Sequence of chain 5.F:
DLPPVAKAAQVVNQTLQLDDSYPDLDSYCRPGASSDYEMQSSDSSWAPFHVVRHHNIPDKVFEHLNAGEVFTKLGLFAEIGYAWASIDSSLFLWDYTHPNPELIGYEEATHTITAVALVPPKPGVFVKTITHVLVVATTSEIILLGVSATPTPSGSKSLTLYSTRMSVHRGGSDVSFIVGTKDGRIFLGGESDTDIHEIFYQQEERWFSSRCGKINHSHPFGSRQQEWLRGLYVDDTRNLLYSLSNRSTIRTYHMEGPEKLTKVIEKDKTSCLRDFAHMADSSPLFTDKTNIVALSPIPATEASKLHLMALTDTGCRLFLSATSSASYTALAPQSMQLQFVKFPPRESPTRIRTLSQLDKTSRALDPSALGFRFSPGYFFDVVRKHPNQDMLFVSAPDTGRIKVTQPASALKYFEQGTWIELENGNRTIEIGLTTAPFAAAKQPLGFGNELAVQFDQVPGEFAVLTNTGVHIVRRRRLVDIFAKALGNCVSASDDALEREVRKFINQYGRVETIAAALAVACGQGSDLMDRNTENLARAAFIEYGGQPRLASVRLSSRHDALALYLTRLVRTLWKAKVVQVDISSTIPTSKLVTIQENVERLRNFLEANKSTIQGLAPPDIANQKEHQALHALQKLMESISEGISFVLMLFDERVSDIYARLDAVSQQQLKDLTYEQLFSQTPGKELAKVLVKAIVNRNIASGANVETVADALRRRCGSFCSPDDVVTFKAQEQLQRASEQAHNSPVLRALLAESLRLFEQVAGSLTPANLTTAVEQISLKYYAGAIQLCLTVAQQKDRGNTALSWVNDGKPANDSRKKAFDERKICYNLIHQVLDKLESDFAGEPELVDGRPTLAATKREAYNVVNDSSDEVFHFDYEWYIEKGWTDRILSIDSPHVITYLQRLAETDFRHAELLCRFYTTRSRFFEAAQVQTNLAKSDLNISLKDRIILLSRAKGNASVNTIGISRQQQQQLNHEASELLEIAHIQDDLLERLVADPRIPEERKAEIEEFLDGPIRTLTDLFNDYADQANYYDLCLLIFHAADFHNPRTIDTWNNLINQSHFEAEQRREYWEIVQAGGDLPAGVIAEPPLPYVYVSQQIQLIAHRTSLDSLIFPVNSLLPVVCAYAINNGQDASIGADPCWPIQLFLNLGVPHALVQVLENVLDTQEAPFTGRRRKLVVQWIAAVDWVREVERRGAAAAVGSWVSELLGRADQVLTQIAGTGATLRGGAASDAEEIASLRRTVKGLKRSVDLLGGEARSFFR

Binding-site contacts:
Ligand atom CG2 contacts residue PHE1068 of chain 5.F at 3.6 Å (hydrophobic).
Ligand atom NH2 contacts residue ASP1073 of chain 5.F at 3.0 Å (salt-bridge).
Ligand atom CG1 contacts residue PHE1068 of chain 5.F at 3.6 Å (hydrophobic).
Ligand atom NH1 contacts residue ASN1069 of chain 5.F at 2.6 Å (h-bond).
Ligand atom O contacts residue ARG1049 of chain 5.F at 3.0 Å.
Ligand atom N contacts residue THR1065 of chain 5.F at 3.8 Å.
Ligand atom CD2 contacts residue GLN1074 of chain 5.F at 3.2 Å.
Ligand atom NZ contacts residue ASP1073 of chain 5.F at 3.3 Å (salt-bridge).
Ligand atom CG2 contacts residue ASN1069 of chain 5.F at 3.3 Å.
Ligand atom CA contacts residue THR1065 of chain 5.F at 3.4 Å.
Ligand atom CB contacts residue THR1065 of chain 5.F at 3.6 Å.
Ligand atom CA contacts residue ASN1069 of chain 5.F at 3.4 Å.
Ligand atom NH1 contacts residue GLN1074 of chain 5.F at 3.8 Å.
Ligand atom CD1 contacts residue THR1065 of chain 5.F at 2.6 Å.
Ligand atom CD1 contacts residue LEU1064 of chain 5.F at 3.4 Å (hydrophobic).
Ligand atom CB contacts residue GLN1074 of chain 5.F at 3.3 Å.
Ligand atom C contacts residue ASN1069 of chain 5.F at 3.8 Å.
Ligand atom CG contacts residue THR1065 of chain 5.F at 3.6 Å.
Ligand atom CD1 contacts residue ARG1049 of chain 5.F at 3.0 Å.
Ligand atom CB contacts residue GLN1074 of chain 5.F at 3.7 Å.
Ligand atom C contacts residue THR1065 of chain 5.F at 2.9 Å.
Ligand atom N contacts residue ASN1069 of chain 5.F at 3.0 Å (h-bond).
Ligand atom O contacts residue ASN1069 of chain 5.F at 3.0 Å (h-bond).
Ligand atom CD contacts residue ASN1069 of chain 5.F at 3.7 Å.
Ligand atom C contacts residue ASN1069 of chain 5.F at 3.7 Å.
Ligand atom CD contacts residue GLN1074 of chain 5.F at 2.8 Å.
Ligand atom CZ contacts residue GLN1074 of chain 5.F at 3.4 Å.
Ligand atom O contacts residue THR1065 of chain 5.F at 3.5 Å (h-bond).
Ligand atom CD1 contacts residue PHE1068 of chain 5.F at 3.5 Å (hydrophobic).
Ligand atom O contacts residue THR1065 of chain 5.F at 2.7 Å.
Ligand atom CD1 contacts residue ILE1053 of chain 5.F at 3.6 Å (hydrophobic).
Ligand atom CE2 contacts residue GLN1074 of chain 5.F at 3.3 Å.
Ligand atom CG contacts residue GLN1074 of chain 5.F at 3.5 Å.
Ligand atom N contacts residue THR1065 of chain 5.F at 2.3 Å (h-bond).
Ligand atom CD2 contacts residue ALA1075 of chain 5.F at 3.6 Å (hydrophobic).
Ligand atom CZ contacts residue ASP1073 of chain 5.F at 3.6 Å.
Ligand atom NH1 contacts residue ASP1073 of chain 5.F at 3.4 Å (salt-bridge).
Ligand atom C contacts residue THR1065 of chain 5.F at 3.7 Å.
Ligand atom CA contacts residue THR1065 of chain 5.F at 2.7 Å.
Ligand atom NE contacts residue GLN1074 of chain 5.F at 3.6 Å (h-bond).

This small molecule binds to this protein.
Small molecule (SMILES): CC[C@H](C)[C@H](NC(=O)[C@@H](NC(=O)[C@H](CC(C)C)NC(=O)[C@@H](N)CCCCN)C(C)C)C(=O)N[C@@H](CC(N)=O)C(=O)N[C@@H](CCCCN)C(=O)N[C@@H](CC(=O)O)C(=O)N[C@@H](CCSC)C(=O)N[C@@H](CCCN=C(N)N)C(=O)N[C@H](C(=O)N[C@@H](CC(=O)O)C(=O)N[C@@H](CC(C)C)C(=O)N[C@@H](Cc1ccccc1)C(=O)N[C@@H](CO)C(=O)N1CCC[C@H]1C(=O)N1CCC[C@H]1C(=O)N[C@H](C=O)CC(N)=O)[C@@H](C)O